Sequence of chain 3.A:
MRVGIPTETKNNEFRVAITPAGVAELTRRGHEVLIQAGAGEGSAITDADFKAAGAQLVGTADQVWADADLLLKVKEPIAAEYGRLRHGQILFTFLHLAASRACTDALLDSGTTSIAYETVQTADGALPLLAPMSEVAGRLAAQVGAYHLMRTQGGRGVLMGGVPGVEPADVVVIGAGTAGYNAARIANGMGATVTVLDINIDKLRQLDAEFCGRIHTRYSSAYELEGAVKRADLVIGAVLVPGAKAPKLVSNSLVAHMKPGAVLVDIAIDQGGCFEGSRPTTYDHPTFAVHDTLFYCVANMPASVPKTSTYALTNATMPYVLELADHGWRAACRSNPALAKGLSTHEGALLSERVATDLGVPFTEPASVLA

Binding-site contacts:
Ligand atom C12 contacts residue ASP198 of chain 3.A at 3.6 Å.
Ligand atom C04 contacts residue ILE174 of chain 3.A at 3.8 Å (hydrophobic).
Ligand atom N05 contacts residue VAL239 of chain 3.A at 3.7 Å.
Ligand atom O19 contacts residue ILE199 of chain 3.A at 3.8 Å.
Ligand atom N10 contacts residue VAL239 of chain 3.A at 3.8 Å.
Ligand atom C02 contacts residue SER220 of chain 3.A at 3.9 Å.
Ligand atom O18 contacts residue LYS203 of chain 3.A at 3.7 Å.
Ligand atom O19 contacts residue ASP198 of chain 3.A at 2.7 Å (salt-bridge).
Ligand atom C16 contacts residue VAL239 of chain 3.A at 3.8 Å (hydrophobic).
Ligand atom C11 contacts residue ASP198 of chain 3.A at 3.4 Å.
Ligand atom N05 contacts residue LEU197 of chain 3.A at 3.9 Å.
Ligand atom O21 contacts residue ILE199 of chain 3.A at 3.9 Å.
Ligand atom N05 contacts residue GLY175 of chain 3.A at 3.8 Å.
Ligand atom C13 contacts residue ASP198 of chain 3.A at 3.7 Å.
Ligand atom C16 contacts residue LEU240 of chain 3.A at 3.5 Å (hydrophobic).
Ligand atom N08 contacts residue VAL239 of chain 3.A at 3.8 Å.
Ligand atom C06 contacts residue VAL239 of chain 3.A at 3.5 Å (hydrophobic).
Ligand atom C04 contacts residue SER220 of chain 3.A at 3.0 Å.
Ligand atom C14 contacts residue ASP198 of chain 3.A at 3.8 Å.
Ligand atom O21 contacts residue SER220 of chain 3.A at 2.8 Å (h-bond).
Ligand atom O18 contacts residue ASP198 of chain 3.A at 2.9 Å (salt-bridge).
Ligand atom O15 contacts residue GLY175 of chain 3.A at 3.5 Å.
Ligand atom C09 contacts residue VAL239 of chain 3.A at 3.7 Å (hydrophobic).
Ligand atom O15 contacts residue ASP198 of chain 3.A at 3.8 Å.
Ligand atom C07 contacts residue VAL239 of chain 3.A at 3.9 Å (hydrophobic).
Ligand atom N05 contacts residue ASP198 of chain 3.A at 3.5 Å.
Ligand atom N10 contacts residue ASP198 of chain 3.A at 4.0 Å.
Ligand atom C04 contacts residue LEU197 of chain 3.A at 3.8 Å (hydrophobic).
Ligand atom C09 contacts residue ILE199 of chain 3.A at 4.0 Å (hydrophobic).
Ligand atom O15 contacts residue VAL239 of chain 3.A at 3.3 Å.
Ligand atom C23 contacts residue LEU249 of chain 3.A at 2.8 Å (hydrophobic).
Ligand atom C24 contacts residue ALA222 of chain 3.A at 3.9 Å (hydrophobic).
Ligand atom N03 contacts residue SER220 of chain 3.A at 2.7 Å (h-bond).
Ligand atom N08 contacts residue ILE199 of chain 3.A at 3.9 Å.
Ligand atom N01 contacts residue LEU249 of chain 3.A at 3.8 Å.
Ligand atom O17 contacts residue GLY177 of chain 3.A at 3.9 Å.
Ligand atom C04 contacts residue ASP198 of chain 3.A at 3.6 Å.
Ligand atom C16 contacts residue ALA238 of chain 3.A at 3.8 Å (hydrophobic).
Ligand atom N05 contacts residue ILE199 of chain 3.A at 3.9 Å.
Ligand atom C20 contacts residue SER220 of chain 3.A at 3.9 Å.

This small molecule binds to this protein.
Small molecule (SMILES): CC(C)C(=O)Nc1ncnc2c1ncn2[C@@H]1O[C@H](CO)[C@@H](O)[C@H]1O